Binding-site contacts:
Ligand atom C6 contacts residue ILE292 of chain 3.C at 4.4 Å (hydrophobic).
Ligand atom C7 contacts residue ASN271 of chain 3.C at 4.1 Å.
Ligand atom O6 contacts residue ILE292 of chain 3.C at 3.8 Å.
Ligand atom O5 contacts residue ASN271 of chain 3.C at 2.3 Å (h-bond).
Ligand atom N2 contacts residue ASN271 of chain 3.C at 3.0 Å (h-bond).
Ligand atom C4 contacts residue ASN271 of chain 3.C at 4.2 Å.
Ligand atom C2 contacts residue ASN271 of chain 3.C at 2.5 Å.
Ligand atom C1 contacts residue ASN271 of chain 3.C at 1.4 Å.
Ligand atom C5 contacts residue ASN271 of chain 3.C at 3.6 Å.
Ligand atom C3 contacts residue ASN271 of chain 3.C at 3.8 Å.

Sequence of chain 3.C:
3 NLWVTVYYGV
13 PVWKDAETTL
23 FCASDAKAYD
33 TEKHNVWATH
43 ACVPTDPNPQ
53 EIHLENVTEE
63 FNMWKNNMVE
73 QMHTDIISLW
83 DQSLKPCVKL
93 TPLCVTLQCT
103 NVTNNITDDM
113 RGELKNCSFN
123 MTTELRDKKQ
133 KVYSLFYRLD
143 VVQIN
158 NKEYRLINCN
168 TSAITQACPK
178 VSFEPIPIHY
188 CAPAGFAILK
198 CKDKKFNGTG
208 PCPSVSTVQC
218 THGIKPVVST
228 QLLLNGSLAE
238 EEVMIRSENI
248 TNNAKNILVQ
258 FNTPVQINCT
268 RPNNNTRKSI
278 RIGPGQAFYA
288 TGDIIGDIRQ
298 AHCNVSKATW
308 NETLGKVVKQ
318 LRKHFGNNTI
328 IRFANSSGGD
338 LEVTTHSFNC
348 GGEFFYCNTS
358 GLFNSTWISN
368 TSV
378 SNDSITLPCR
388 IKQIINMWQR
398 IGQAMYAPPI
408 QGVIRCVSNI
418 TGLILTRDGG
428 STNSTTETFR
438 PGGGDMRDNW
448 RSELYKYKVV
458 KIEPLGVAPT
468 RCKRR

This small molecule binds to this protein.
Small molecule (SMILES): CC(=O)N[C@@H]1[C@@H](O)[C@H](O)[C@@H](CO)O[C@H]1O